Sequence of chain 1.B:
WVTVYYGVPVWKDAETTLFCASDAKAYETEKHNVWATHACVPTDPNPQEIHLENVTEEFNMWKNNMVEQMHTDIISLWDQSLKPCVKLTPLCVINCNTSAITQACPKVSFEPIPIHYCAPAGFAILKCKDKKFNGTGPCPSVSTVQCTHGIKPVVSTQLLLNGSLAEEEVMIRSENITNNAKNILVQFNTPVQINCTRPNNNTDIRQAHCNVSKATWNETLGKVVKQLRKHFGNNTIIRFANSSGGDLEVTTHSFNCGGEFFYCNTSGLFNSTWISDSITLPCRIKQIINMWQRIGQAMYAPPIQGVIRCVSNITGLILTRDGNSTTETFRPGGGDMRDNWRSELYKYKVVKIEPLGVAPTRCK

Binding-site contacts:
Ligand atom C1 contacts residue HIS297 of chain 1.B at 4.3 Å.
Ligand atom C8 contacts residue THR265 of chain 1.B at 3.5 Å.
Ligand atom N2 contacts residue ASN299 of chain 1.B at 2.9 Å (h-bond).
Ligand atom C2 contacts residue ASN299 of chain 1.B at 2.4 Å.
Ligand atom C4 contacts residue ASN299 of chain 1.B at 4.2 Å.
Ligand atom C1 contacts residue ASN299 of chain 1.B at 1.4 Å.
Ligand atom O5 contacts residue ASN299 of chain 1.B at 2.4 Å (h-bond).
Ligand atom O7 contacts residue ASN299 of chain 1.B at 3.2 Å (h-bond).
Ligand atom O5 contacts residue THR381 of chain 1.B at 4.4 Å.
Ligand atom C7 contacts residue HIS297 of chain 1.B at 3.9 Å.
Ligand atom C5 contacts residue ASN299 of chain 1.B at 3.7 Å.
Ligand atom C8 contacts residue ASN299 of chain 1.B at 4.4 Å.
Ligand atom C7 contacts residue ASN299 of chain 1.B at 3.3 Å.
Ligand atom C2 contacts residue HIS297 of chain 1.B at 4.3 Å.
Ligand atom C8 contacts residue HIS297 of chain 1.B at 3.5 Å.
Ligand atom O6 contacts residue SER379 of chain 1.B at 4.2 Å.
Ligand atom C3 contacts residue ASN299 of chain 1.B at 3.8 Å.
Ligand atom O5 contacts residue SER379 of chain 1.B at 4.1 Å.
Ligand atom N2 contacts residue HIS297 of chain 1.B at 3.3 Å (h-bond).

The protein below binds the small molecule below.
Small molecule (SMILES): CC(=O)N[C@@H]1[C@@H](O)[C@H](O)[C@@H](CO)O[C@H]1O